Binding-site contacts:
Ligand atom C26 contacts residue ASP44 of chain 1.A at 3.4 Å.
Ligand atom C18 contacts residue SER192 of chain 1.A at 3.7 Å.
Ligand atom C13 contacts residue GLY213 of chain 1.A at 3.4 Å.
Ligand atom C11 contacts residue GLY213 of chain 1.A at 3.6 Å.
Ligand atom C18 contacts residue SER211 of chain 1.A at 3.3 Å.
Ligand atom N10 contacts residue SER187 of chain 1.A at 3.1 Å (h-bond).
Ligand atom O21 contacts residue SER192 of chain 1.A at 3.2 Å (h-bond).
Ligand atom C19 contacts residue TRP212 of chain 1.A at 3.6 Å (hydrophobic).
Ligand atom C25 contacts residue HIS41 of chain 1.A at 3.3 Å.
Ligand atom C11 contacts residue GLN214 of chain 1.A at 3.5 Å.
Ligand atom N8 contacts residue SER211 of chain 1.A at 3.5 Å (h-bond).
Ligand atom C11 contacts residue ASP186 of chain 1.A at 3.5 Å.
Ligand atom C13 contacts residue TRP212 of chain 1.A at 3.6 Å (hydrophobic).
Ligand atom N20 contacts residue SER187 of chain 1.A at 2.9 Å (h-bond).
Ligand atom C37 contacts residue CYS26 of chain 1.A at 3.6 Å (hydrophobic).
Ligand atom C7 contacts residue LYS189 of chain 1.A at 3.5 Å.
Ligand atom C15 contacts residue TRP212 of chain 1.A at 3.6 Å (hydrophobic).
Ligand atom O40 contacts residue GLY85 of chain 1.A at 3.1 Å (h-bond).
Ligand atom C42 contacts residue THR87 of chain 1.A at 3.6 Å.
Ligand atom C17 contacts residue LYS189 of chain 1.A at 3.5 Å.
Ligand atom C11 contacts residue GLY215 of chain 1.A at 3.3 Å.
Ligand atom N8 contacts residue LYS189 of chain 1.A at 3.5 Å.
Ligand atom C12 contacts residue GLY213 of chain 1.A at 3.4 Å.
Ligand atom C5 contacts residue TRP212 of chain 1.A at 3.5 Å (hydrophobic).
Ligand atom O34 contacts residue GOL1 of chain 1.K at 3.3 Å (h-bond).
Ligand atom C42 contacts residue THR86 of chain 1.A at 3.6 Å.
Ligand atom C12 contacts residue GLY215 of chain 1.A at 2.9 Å.
Ligand atom C1 contacts residue GLY213 of chain 1.A at 3.5 Å.
Ligand atom C14 contacts residue TRP212 of chain 1.A at 3.5 Å (hydrophobic).
Ligand atom O34 contacts residue LYS45 of chain 1.A at 3.3 Å.
Ligand atom C6 contacts residue TRP212 of chain 1.A at 3.6 Å (hydrophobic).
Ligand atom C15 contacts residue SER187 of chain 1.A at 3.0 Å.
Ligand atom N10 contacts residue ASP186 of chain 1.A at 2.8 Å (salt-bridge).
Ligand atom N20 contacts residue ASP186 of chain 1.A at 3.0 Å (salt-bridge).
Ligand atom C18 contacts residue TRP212 of chain 1.A at 3.5 Å (hydrophobic).
Ligand atom C9 contacts residue LYS189 of chain 1.A at 3.5 Å.
Ligand atom N20 contacts residue GLY223 of chain 1.A at 3.4 Å.
Ligand atom O21 contacts residue HIS41 of chain 1.A at 2.7 Å (h-bond).
Ligand atom C37 contacts residue LEU25 of chain 1.A at 3.4 Å (hydrophobic).
Ligand atom N8 contacts residue SER192 of chain 1.A at 3.3 Å (h-bond).

The small molecule below binds the protein below.
Small molecule (SMILES): CN1Cc2cc(ccc2S(=O)(=O)C2CC2)NC(=O)OCCc2cccc(c2)[C@@H](Nc2ccc3c(N)nccc3c2)C1=O

Sequence of chain 1.A:
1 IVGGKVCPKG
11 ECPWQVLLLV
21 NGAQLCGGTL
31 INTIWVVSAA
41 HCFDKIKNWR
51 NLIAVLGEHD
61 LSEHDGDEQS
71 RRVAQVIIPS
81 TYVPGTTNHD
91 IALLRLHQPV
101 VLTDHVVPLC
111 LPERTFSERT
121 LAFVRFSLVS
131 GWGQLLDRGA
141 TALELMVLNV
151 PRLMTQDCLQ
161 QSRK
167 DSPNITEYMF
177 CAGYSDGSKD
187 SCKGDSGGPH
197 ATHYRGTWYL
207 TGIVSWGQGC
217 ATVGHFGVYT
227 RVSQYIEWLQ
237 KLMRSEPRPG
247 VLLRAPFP